This small molecule binds to this protein.
Small molecule (SMILES): CC(=O)N[C@@H]1[C@@H](O)[C@H](O)[C@@H](CO)O[C@H]1O

Sequence of chain 1.D:
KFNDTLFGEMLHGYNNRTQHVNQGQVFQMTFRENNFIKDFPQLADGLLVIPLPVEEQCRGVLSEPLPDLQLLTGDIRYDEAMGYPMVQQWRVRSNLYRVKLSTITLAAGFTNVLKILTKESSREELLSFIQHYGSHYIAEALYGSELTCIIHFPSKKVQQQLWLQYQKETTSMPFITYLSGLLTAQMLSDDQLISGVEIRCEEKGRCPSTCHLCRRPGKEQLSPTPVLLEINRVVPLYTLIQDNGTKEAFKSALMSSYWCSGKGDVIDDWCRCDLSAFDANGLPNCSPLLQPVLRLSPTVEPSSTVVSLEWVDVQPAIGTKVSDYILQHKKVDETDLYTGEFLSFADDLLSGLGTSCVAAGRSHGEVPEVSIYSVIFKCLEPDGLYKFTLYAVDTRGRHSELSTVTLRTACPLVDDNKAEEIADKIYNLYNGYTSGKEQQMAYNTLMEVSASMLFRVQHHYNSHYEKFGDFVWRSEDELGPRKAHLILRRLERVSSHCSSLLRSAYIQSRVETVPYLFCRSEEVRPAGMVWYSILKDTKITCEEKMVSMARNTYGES

Binding-site contacts:
Ligand atom C8 contacts residue GLN25 of chain 1.D at 4.5 Å.
Ligand atom C1 contacts residue GLN25 of chain 1.D at 4.0 Å.
Ligand atom C2 contacts residue GLN25 of chain 1.D at 3.7 Å.
Ligand atom O5 contacts residue ASN3 of chain 1.D at 2.4 Å (h-bond).
Ligand atom C7 contacts residue GLN25 of chain 1.D at 3.6 Å.
Ligand atom C7 contacts residue ASN3 of chain 1.D at 3.9 Å.
Ligand atom C1 contacts residue ASN3 of chain 1.D at 1.4 Å.
Ligand atom N2 contacts residue GLN25 of chain 1.D at 3.7 Å.
Ligand atom N2 contacts residue LYS1 of chain 1.D at 3.9 Å.
Ligand atom C3 contacts residue ASN3 of chain 1.D at 3.8 Å.
Ligand atom O7 contacts residue ASN3 of chain 1.D at 4.4 Å.
Ligand atom N2 contacts residue ASN3 of chain 1.D at 2.9 Å (h-bond).
Ligand atom C7 contacts residue LYS1 of chain 1.D at 4.1 Å.
Ligand atom C4 contacts residue ASN3 of chain 1.D at 4.2 Å.
Ligand atom C2 contacts residue ASN3 of chain 1.D at 2.4 Å.
Ligand atom C5 contacts residue ASN3 of chain 1.D at 3.6 Å.
Ligand atom C8 contacts residue LYS1 of chain 1.D at 3.1 Å.
Ligand atom O7 contacts residue GLN25 of chain 1.D at 3.4 Å (h-bond).